Binding-site contacts:
Ligand atom C6 contacts residue ASN246 of chain 1.A at 3.6 Å.
Ligand atom C3 contacts residue ASN242 of chain 1.A at 3.5 Å.
Ligand atom C4 contacts residue ASN242 of chain 1.A at 4.2 Å.
Ligand atom C6 contacts residue LEU250 of chain 1.A at 4.4 Å (hydrophobic).
Ligand atom O3 contacts residue VAL281 of chain 1.A at 4.3 Å.
Ligand atom C2 contacts residue ASN242 of chain 1.A at 2.4 Å.
Ligand atom C4 contacts residue ASN246 of chain 1.A at 3.8 Å.
Ligand atom C3 contacts residue VAL280 of chain 1.A at 4.4 Å (hydrophobic).
Ligand atom C3 contacts residue PHE279 of chain 1.A at 3.8 Å (hydrophobic).
Ligand atom C1 contacts residue ASN246 of chain 1.A at 4.0 Å.
Ligand atom C6 contacts residue ASN246 of chain 1.A at 3.8 Å.
Ligand atom O7 contacts residue ASN242 of chain 1.A at 2.8 Å (h-bond).
Ligand atom O6 contacts residue ASN246 of chain 1.A at 3.5 Å (h-bond).
Ligand atom C7 contacts residue ASN242 of chain 1.A at 2.8 Å.
Ligand atom C4 contacts residue PHE279 of chain 1.A at 3.6 Å (hydrophobic).
Ligand atom O2 contacts residue PRO282 of chain 1.A at 4.1 Å.
Ligand atom O4 contacts residue LEU250 of chain 1.A at 4.2 Å.
Ligand atom O4 contacts residue PHE279 of chain 1.A at 3.5 Å (h-bond).
Ligand atom C1 contacts residue ASN242 of chain 1.A at 1.4 Å.
Ligand atom O3 contacts residue PHE279 of chain 1.A at 3.2 Å (h-bond).
Ligand atom C5 contacts residue ASN246 of chain 1.A at 3.5 Å.
Ligand atom C6 contacts residue LYS249 of chain 1.A at 3.6 Å.
Ligand atom C5 contacts residue ASN246 of chain 1.A at 3.8 Å.
Ligand atom C5 contacts residue ASN242 of chain 1.A at 3.7 Å.
Ligand atom C8 contacts residue ASN242 of chain 1.A at 3.9 Å.
Ligand atom O5 contacts residue ASN246 of chain 1.A at 4.0 Å.
Ligand atom N2 contacts residue ASN242 of chain 1.A at 2.6 Å (h-bond).
Ligand atom O3 contacts residue PRO282 of chain 1.A at 4.2 Å.
Ligand atom O5 contacts residue ASN242 of chain 1.A at 2.7 Å (h-bond).
Ligand atom O5 contacts residue ASN246 of chain 1.A at 3.8 Å.

This small molecule binds to this protein.
Small molecule (SMILES): CC(=O)N[C@H]1CO[C@H](COC2O[C@@H](C)[C@@H](O)[C@@H](O)[C@@H]2O)[C@@H](O)[C@@H]1O

Sequence of chain 1.A:
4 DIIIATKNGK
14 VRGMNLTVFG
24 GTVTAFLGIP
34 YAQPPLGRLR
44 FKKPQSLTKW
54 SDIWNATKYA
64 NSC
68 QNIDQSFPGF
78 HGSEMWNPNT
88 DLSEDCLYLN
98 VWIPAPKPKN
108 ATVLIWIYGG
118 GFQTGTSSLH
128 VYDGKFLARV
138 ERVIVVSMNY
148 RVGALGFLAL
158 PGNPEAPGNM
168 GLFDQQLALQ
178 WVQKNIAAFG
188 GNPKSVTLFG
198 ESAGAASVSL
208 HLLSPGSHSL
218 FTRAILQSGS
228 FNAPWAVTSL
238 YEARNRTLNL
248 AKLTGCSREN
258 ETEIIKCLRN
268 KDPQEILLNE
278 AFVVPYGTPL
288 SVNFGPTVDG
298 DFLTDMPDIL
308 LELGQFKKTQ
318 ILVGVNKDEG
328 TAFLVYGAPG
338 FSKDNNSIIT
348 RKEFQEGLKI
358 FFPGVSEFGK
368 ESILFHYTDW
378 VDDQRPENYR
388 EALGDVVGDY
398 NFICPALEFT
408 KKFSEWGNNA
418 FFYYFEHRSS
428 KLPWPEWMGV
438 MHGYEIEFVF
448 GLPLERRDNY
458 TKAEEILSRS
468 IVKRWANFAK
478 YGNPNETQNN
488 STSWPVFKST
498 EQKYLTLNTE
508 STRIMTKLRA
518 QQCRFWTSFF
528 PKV